Sequence of chain 1.C:
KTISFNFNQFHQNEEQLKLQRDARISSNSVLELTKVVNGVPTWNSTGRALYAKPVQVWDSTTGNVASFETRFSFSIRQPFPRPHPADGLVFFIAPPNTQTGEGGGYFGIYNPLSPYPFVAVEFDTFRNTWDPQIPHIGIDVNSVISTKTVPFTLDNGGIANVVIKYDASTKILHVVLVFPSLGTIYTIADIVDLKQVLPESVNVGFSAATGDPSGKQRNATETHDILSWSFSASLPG

A protein and the small-molecule ligand that binds it are described below.
Small molecule (SMILES): CO[C@H]1O[C@H](CO)[C@H](O)[C@H](O)[C@H]1NC(C)=O

Binding-site contacts:
Ligand atom C3 contacts residue PHE126 of chain 1.C at 3.5 Å (hydrophobic).
Ligand atom O4 contacts residue ASP87 of chain 1.C at 2.7 Å (salt-bridge).
Ligand atom O3 contacts residue ASN128 of chain 1.C at 3.2 Å (h-bond).
Ligand atom C8 contacts residue TRP130 of chain 1.C at 3.9 Å (hydrophobic).
Ligand atom O5 contacts residue GLY215 of chain 1.C at 3.5 Å.
Ligand atom C3 contacts residue ASP87 of chain 1.C at 3.5 Å.
Ligand atom O6 contacts residue ALA220 of chain 1.C at 3.8 Å.
Ligand atom C6 contacts residue PHE126 of chain 1.C at 4.2 Å (hydrophobic).
Ligand atom C6 contacts residue ASP212 of chain 1.C at 4.1 Å.
Ligand atom O5 contacts residue ASP212 of chain 1.C at 3.9 Å.
Ligand atom O6 contacts residue GLY215 of chain 1.C at 3.4 Å.
Ligand atom C2 contacts residue ASP212 of chain 1.C at 4.0 Å.
Ligand atom O4 contacts residue GLY211 of chain 1.C at 3.3 Å.
Ligand atom C4 contacts residue ASP212 of chain 1.C at 4.1 Å.
Ligand atom C4 contacts residue ASP87 of chain 1.C at 3.4 Å.
Ligand atom C3 contacts residue GLY105 of chain 1.C at 4.1 Å.
Ligand atom C7 contacts residue GLY105 of chain 1.C at 3.9 Å.
Ligand atom C6 contacts residue ALA220 of chain 1.C at 3.6 Å (hydrophobic).
Ligand atom O5 contacts residue SER214 of chain 1.C at 4.2 Å.
Ligand atom C5 contacts residue PHE126 of chain 1.C at 3.7 Å (hydrophobic).
Ligand atom O7 contacts residue GLY105 of chain 1.C at 3.2 Å (h-bond).
Ligand atom O3 contacts residue ASP87 of chain 1.C at 2.6 Å (salt-bridge).
Ligand atom O4 contacts residue ASP212 of chain 1.C at 2.9 Å (salt-bridge).
Ligand atom O3 contacts residue GLY104 of chain 1.C at 3.6 Å.
Ligand atom C6 contacts residue GLY211 of chain 1.C at 4.0 Å.
Ligand atom O1 contacts residue PHE126 of chain 1.C at 4.2 Å.
Ligand atom N2 contacts residue ASN128 of chain 1.C at 3.6 Å.
Ligand atom CM contacts residue GLY215 of chain 1.C at 3.9 Å.
Ligand atom C8 contacts residue ASN128 of chain 1.C at 3.8 Å.
Ligand atom C8 contacts residue TYR106 of chain 1.C at 4.2 Å (hydrophobic).
Ligand atom C1 contacts residue SER214 of chain 1.C at 3.7 Å.
Ligand atom C4 contacts residue PHE126 of chain 1.C at 3.7 Å (hydrophobic).
Ligand atom C7 contacts residue ASN128 of chain 1.C at 3.8 Å.
Ligand atom O3 contacts residue GLY105 of chain 1.C at 2.8 Å (h-bond).
Ligand atom C6 contacts residue HIS84 of chain 1.C at 4.0 Å.
Ligand atom O7 contacts residue GLY104 of chain 1.C at 3.6 Å.
Ligand atom C3 contacts residue ASN128 of chain 1.C at 3.8 Å.
Ligand atom O3 contacts residue PHE126 of chain 1.C at 3.8 Å.
Ligand atom O4 contacts residue GLY104 of chain 1.C at 4.0 Å.
Ligand atom O6 contacts residue HIS84 of chain 1.C at 3.3 Å (h-bond).